Sequence of chain 1.B:
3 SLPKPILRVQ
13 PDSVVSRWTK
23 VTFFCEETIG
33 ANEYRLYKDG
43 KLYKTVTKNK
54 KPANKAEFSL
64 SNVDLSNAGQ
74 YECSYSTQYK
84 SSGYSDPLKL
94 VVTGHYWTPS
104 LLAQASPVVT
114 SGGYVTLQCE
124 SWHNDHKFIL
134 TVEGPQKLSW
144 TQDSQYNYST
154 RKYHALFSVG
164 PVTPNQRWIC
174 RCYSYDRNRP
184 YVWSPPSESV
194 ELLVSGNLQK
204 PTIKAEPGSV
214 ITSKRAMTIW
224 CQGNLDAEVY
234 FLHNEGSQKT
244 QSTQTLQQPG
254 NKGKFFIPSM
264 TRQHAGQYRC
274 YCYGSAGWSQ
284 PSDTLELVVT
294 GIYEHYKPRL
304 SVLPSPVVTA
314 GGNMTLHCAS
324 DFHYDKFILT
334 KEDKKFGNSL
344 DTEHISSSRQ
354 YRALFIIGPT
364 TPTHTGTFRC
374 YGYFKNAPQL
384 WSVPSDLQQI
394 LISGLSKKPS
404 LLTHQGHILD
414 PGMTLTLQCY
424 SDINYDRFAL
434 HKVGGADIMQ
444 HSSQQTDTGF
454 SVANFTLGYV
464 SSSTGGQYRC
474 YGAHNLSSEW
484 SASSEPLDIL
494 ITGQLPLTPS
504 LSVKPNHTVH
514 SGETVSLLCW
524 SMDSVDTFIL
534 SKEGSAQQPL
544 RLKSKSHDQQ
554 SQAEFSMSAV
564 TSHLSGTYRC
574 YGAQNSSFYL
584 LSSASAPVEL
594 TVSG

A protein and the small-molecule ligand that binds it are described below.
Small molecule (SMILES): CC(=O)N[C@@H]1[C@@H](O)[C@H](O)[C@@H](CO)O[C@H]1O

Binding-site contacts:
Ligand atom C4 contacts residue GLN107 of chain 1.B at 3.5 Å.
Ligand atom C3 contacts residue ASN150 of chain 1.B at 3.8 Å.
Ligand atom C5 contacts residue GLN121 of chain 1.B at 4.4 Å.
Ligand atom O4 contacts residue GLN107 of chain 1.B at 3.3 Å (h-bond).
Ligand atom C7 contacts residue SER152 of chain 1.B at 4.0 Å.
Ligand atom O5 contacts residue THR153 of chain 1.B at 3.5 Å (h-bond).
Ligand atom C2 contacts residue THR153 of chain 1.B at 4.4 Å.
Ligand atom O4 contacts residue GLN121 of chain 1.B at 4.2 Å.
Ligand atom C8 contacts residue ASN150 of chain 1.B at 4.2 Å.
Ligand atom C3 contacts residue THR153 of chain 1.B at 4.5 Å.
Ligand atom C1 contacts residue ASN150 of chain 1.B at 1.4 Å.
Ligand atom C2 contacts residue ASN150 of chain 1.B at 2.4 Å.
Ligand atom O6 contacts residue GLN121 of chain 1.B at 3.5 Å (h-bond).
Ligand atom C4 contacts residue ASN150 of chain 1.B at 4.3 Å.
Ligand atom O5 contacts residue ASN150 of chain 1.B at 2.5 Å (h-bond).
Ligand atom C6 contacts residue GLN121 of chain 1.B at 3.3 Å.
Ligand atom C7 contacts residue ASN150 of chain 1.B at 3.1 Å.
Ligand atom C1 contacts residue SER152 of chain 1.B at 4.0 Å.
Ligand atom C8 contacts residue SER152 of chain 1.B at 4.1 Å.
Ligand atom C1 contacts residue THR153 of chain 1.B at 3.5 Å.
Ligand atom C5 contacts residue THR153 of chain 1.B at 3.9 Å.
Ligand atom C5 contacts residue ASN150 of chain 1.B at 3.7 Å.
Ligand atom C3 contacts residue GLN107 of chain 1.B at 4.0 Å.
Ligand atom O6 contacts residue LEU159 of chain 1.B at 3.3 Å.
Ligand atom O3 contacts residue GLN107 of chain 1.B at 3.2 Å (h-bond).
Ligand atom N2 contacts residue ASN150 of chain 1.B at 2.8 Å (h-bond).
Ligand atom N2 contacts residue SER152 of chain 1.B at 4.0 Å.
Ligand atom O7 contacts residue ASN150 of chain 1.B at 3.1 Å (h-bond).
Ligand atom C6 contacts residue THR153 of chain 1.B at 4.3 Å.